Sequence of chain 1.A:
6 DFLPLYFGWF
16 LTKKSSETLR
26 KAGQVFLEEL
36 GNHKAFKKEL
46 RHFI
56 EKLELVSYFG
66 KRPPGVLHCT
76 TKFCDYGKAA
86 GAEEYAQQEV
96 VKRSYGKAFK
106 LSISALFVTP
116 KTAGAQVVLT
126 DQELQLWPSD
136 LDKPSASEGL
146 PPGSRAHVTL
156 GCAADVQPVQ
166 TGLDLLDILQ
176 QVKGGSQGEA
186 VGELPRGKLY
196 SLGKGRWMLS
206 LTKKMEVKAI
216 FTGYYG

The protein below binds the small molecule below.
Small molecule (SMILES): Nc1ncnc2c1ncn2[C@@H]1O[C@H](CO)[C@@H](O)[C@H]1OP(=O)(O)O

Binding-site contacts:
Ligand atom O3' contacts residue PRO163 of chain 1.A at 4.0 Å.
Ligand atom O2P contacts residue THR154 of chain 1.A at 3.7 Å.
Ligand atom P contacts residue THR75 of chain 1.A at 4.0 Å.
Ligand atom O1P contacts residue THR154 of chain 1.A at 2.9 Å (h-bond).
Ligand atom N1 contacts residue PHE78 of chain 1.A at 4.1 Å.
Ligand atom O4' contacts residue TYR11 of chain 1.A at 3.7 Å.
Ligand atom C5 contacts residue VAL164 of chain 1.A at 3.6 Å (hydrophobic).
Ligand atom N7 contacts residue PHE78 of chain 1.A at 4.0 Å.
Ligand atom O3' contacts residue HIS73 of chain 1.A at 3.5 Å (h-bond).
Ligand atom P contacts residue HIS152 of chain 1.A at 3.6 Å.
Ligand atom C3' contacts residue PRO163 of chain 1.A at 4.0 Å (hydrophobic).
Ligand atom O1P contacts residue PRO163 of chain 1.A at 3.9 Å.
Ligand atom C4 contacts residue PHE78 of chain 1.A at 3.5 Å (hydrophobic).
Ligand atom O2P contacts residue HIS152 of chain 1.A at 3.2 Å (h-bond).
Ligand atom O1P contacts residue HIS152 of chain 1.A at 4.0 Å.
Ligand atom O5' contacts residue TYR11 of chain 1.A at 3.6 Å.
Ligand atom C5' contacts residue TYR11 of chain 1.A at 4.0 Å (hydrophobic).
Ligand atom C4' contacts residue TYR11 of chain 1.A at 3.5 Å (hydrophobic).
Ligand atom P contacts residue THR154 of chain 1.A at 3.8 Å.
Ligand atom C5 contacts residue PHE78 of chain 1.A at 3.9 Å (hydrophobic).
Ligand atom C8 contacts residue VAL164 of chain 1.A at 3.5 Å (hydrophobic).
Ligand atom N3 contacts residue PHE78 of chain 1.A at 3.3 Å.
Ligand atom P contacts residue PRO163 of chain 1.A at 3.8 Å.
Ligand atom O5' contacts residue LEU10 of chain 1.A at 4.1 Å.
Ligand atom C4 contacts residue VAL164 of chain 1.A at 4.1 Å (hydrophobic).
Ligand atom O2P contacts residue PRO163 of chain 1.A at 2.5 Å (h-bond).
Ligand atom C1' contacts residue PHE78 of chain 1.A at 3.7 Å (hydrophobic).
Ligand atom N7 contacts residue VAL164 of chain 1.A at 3.2 Å.
Ligand atom O4' contacts residue PHE78 of chain 1.A at 3.3 Å.
Ligand atom O2' contacts residue THR75 of chain 1.A at 3.5 Å (h-bond).
Ligand atom O3P contacts residue THR75 of chain 1.A at 3.4 Å (h-bond).
Ligand atom C8 contacts residue PHE78 of chain 1.A at 3.6 Å (hydrophobic).
Ligand atom N6 contacts residue VAL164 of chain 1.A at 3.8 Å.
Ligand atom C2 contacts residue PHE78 of chain 1.A at 3.5 Å (hydrophobic).
Ligand atom N9 contacts residue PHE78 of chain 1.A at 3.4 Å.
Ligand atom O2P contacts residue VAL164 of chain 1.A at 3.5 Å (h-bond).
Ligand atom N1 contacts residue VAL164 of chain 1.A at 4.0 Å.
Ligand atom O3P contacts residue HIS152 of chain 1.A at 2.9 Å (h-bond).
Ligand atom O1P contacts residue HIS73 of chain 1.A at 3.9 Å.
Ligand atom C6 contacts residue VAL164 of chain 1.A at 3.6 Å (hydrophobic).